Sequence of chain 1.C:
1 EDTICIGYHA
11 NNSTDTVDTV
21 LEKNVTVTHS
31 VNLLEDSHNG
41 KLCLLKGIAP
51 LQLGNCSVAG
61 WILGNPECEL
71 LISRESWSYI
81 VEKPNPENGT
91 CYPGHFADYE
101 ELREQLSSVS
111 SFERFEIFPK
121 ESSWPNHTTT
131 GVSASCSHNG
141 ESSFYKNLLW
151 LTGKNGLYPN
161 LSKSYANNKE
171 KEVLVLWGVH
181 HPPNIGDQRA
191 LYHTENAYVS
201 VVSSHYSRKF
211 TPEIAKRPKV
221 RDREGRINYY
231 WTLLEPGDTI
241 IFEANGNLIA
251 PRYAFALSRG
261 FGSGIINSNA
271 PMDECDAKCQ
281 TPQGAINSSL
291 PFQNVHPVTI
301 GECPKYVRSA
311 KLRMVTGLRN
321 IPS

Binding-site contacts:
Ligand atom C1 contacts residue ASN12 of chain 1.C at 1.4 Å.
Ligand atom C7 contacts residue ASN12 of chain 1.C at 3.2 Å.
Ligand atom C3 contacts residue ASN12 of chain 1.C at 3.8 Å.
Ligand atom C2 contacts residue ASN12 of chain 1.C at 2.5 Å.
Ligand atom O5 contacts residue ASN12 of chain 1.C at 2.4 Å (h-bond).
Ligand atom C5 contacts residue ASN12 of chain 1.C at 3.7 Å.
Ligand atom C8 contacts residue ASN12 of chain 1.C at 4.3 Å.
Ligand atom C4 contacts residue ASN12 of chain 1.C at 4.3 Å.
Ligand atom N2 contacts residue ASN12 of chain 1.C at 2.8 Å (h-bond).
Ligand atom O7 contacts residue ASN12 of chain 1.C at 3.2 Å (h-bond).

A protein and the small-molecule ligand that binds it are described below.
Small molecule (SMILES): CC(=O)N[C@@H]1[C@@H](O)[C@H](O)[C@@H](CO)O[C@H]1O